Binding-site contacts:
Ligand atom C7 contacts residue ASN630 of chain 1.C at 4.0 Å.
Ligand atom C2 contacts residue ASN630 of chain 1.C at 2.5 Å.
Ligand atom C1 contacts residue ASN630 of chain 1.C at 1.4 Å.
Ligand atom C4 contacts residue ASN630 of chain 1.C at 4.2 Å.
Ligand atom C1 contacts residue HIS625 of chain 1.C at 4.0 Å.
Ligand atom C3 contacts residue ASN630 of chain 1.C at 3.8 Å.
Ligand atom C5 contacts residue ASN630 of chain 1.C at 3.6 Å.
Ligand atom O7 contacts residue HIS625 of chain 1.C at 3.7 Å.
Ligand atom C2 contacts residue HIS625 of chain 1.C at 4.1 Å.
Ligand atom O5 contacts residue HIS625 of chain 1.C at 4.0 Å.
Ligand atom O5 contacts residue ASN630 of chain 1.C at 2.3 Å (h-bond).
Ligand atom N2 contacts residue ASN630 of chain 1.C at 3.0 Å (h-bond).

The small molecule below binds the protein below.
Small molecule (SMILES): CC(=O)N[C@@H]1[C@@H](O)[C@H](O)[C@@H](CO)O[C@H]1O

Sequence of chain 1.C:
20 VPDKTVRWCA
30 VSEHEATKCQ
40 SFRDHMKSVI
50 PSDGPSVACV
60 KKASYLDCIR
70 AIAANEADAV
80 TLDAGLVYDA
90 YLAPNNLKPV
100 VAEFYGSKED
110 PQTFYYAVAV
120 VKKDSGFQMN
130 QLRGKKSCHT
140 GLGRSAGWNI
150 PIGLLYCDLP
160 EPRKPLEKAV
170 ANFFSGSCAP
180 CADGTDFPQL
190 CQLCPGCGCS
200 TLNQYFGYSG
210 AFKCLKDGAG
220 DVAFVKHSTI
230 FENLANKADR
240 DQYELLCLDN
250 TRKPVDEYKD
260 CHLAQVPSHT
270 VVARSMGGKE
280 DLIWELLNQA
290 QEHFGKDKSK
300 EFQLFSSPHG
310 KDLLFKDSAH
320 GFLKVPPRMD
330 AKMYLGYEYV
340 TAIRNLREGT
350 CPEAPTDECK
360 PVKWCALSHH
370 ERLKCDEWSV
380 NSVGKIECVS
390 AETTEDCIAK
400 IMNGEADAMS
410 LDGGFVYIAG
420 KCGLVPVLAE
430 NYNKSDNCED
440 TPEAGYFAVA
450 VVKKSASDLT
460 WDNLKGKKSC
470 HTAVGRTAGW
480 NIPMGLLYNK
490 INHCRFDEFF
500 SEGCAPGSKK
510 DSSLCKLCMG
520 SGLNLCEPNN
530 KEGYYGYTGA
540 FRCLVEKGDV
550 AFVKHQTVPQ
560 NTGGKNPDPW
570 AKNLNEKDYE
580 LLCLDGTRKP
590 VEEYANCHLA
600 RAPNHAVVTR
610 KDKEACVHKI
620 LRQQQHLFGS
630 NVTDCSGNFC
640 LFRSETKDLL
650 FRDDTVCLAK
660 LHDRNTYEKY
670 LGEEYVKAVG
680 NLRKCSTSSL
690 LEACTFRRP